Sequence of chain 1.A:
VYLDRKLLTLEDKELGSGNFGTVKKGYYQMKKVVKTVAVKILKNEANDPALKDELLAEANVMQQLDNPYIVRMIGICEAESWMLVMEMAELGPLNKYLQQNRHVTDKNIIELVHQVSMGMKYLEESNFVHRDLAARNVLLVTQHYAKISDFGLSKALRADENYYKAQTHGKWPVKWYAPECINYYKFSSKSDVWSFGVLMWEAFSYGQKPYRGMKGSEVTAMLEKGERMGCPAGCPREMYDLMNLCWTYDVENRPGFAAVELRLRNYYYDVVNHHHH

Binding-site contacts:
Ligand atom C11 contacts residue SER159 of chain 1.A at 3.5 Å.
Ligand atom C27 contacts residue PRO103 of chain 1.A at 3.6 Å (hydrophobic).
Ligand atom C13 contacts residue ASP160 of chain 1.A at 3.6 Å.
Ligand atom C2 contacts residue LEU149 of chain 1.A at 3.5 Å (hydrophobic).
Ligand atom O26 contacts residue LYS106 of chain 1.A at 3.1 Å (salt-bridge).
Ligand atom C23 contacts residue GLY102 of chain 1.A at 3.4 Å.
Ligand atom N10 contacts residue LEU149 of chain 1.A at 3.7 Å.
Ligand atom C3 contacts residue ALA99 of chain 1.A at 3.3 Å (hydrophobic).
Ligand atom C27 contacts residue LYS106 of chain 1.A at 3.7 Å.
Ligand atom C24 contacts residue GLY102 of chain 1.A at 3.4 Å.
Ligand atom C23 contacts residue GLU100 of chain 1.A at 3.5 Å.
Ligand atom N10 contacts residue ALA99 of chain 1.A at 3.3 Å (h-bond).
Ligand atom O26 contacts residue PRO103 of chain 1.A at 3.7 Å.
Ligand atom C4 contacts residue LEU25 of chain 1.A at 3.8 Å (hydrophobic).
Ligand atom N10 contacts residue ALA48 of chain 1.A at 3.4 Å.
Ligand atom C3 contacts residue MET98 of chain 1.A at 3.8 Å (hydrophobic).
Ligand atom O16 contacts residue ASP160 of chain 1.A at 3.3 Å.
Ligand atom C19 contacts residue GLY26 of chain 1.A at 3.5 Å.
Ligand atom C9 contacts residue ALA48 of chain 1.A at 3.2 Å (hydrophobic).
Ligand atom C7 contacts residue GLY102 of chain 1.A at 3.8 Å.
Ligand atom C27 contacts residue LEU25 of chain 1.A at 3.6 Å (hydrophobic).
Ligand atom C19 contacts residue SER27 of chain 1.A at 3.8 Å.
Ligand atom C14 contacts residue GLY28 of chain 1.A at 3.6 Å.
Ligand atom C9 contacts residue LEU149 of chain 1.A at 3.7 Å (hydrophobic).
Ligand atom O18 contacts residue VAL33 of chain 1.A at 3.8 Å.
Ligand atom C22 contacts residue GLY102 of chain 1.A at 3.8 Å.
Ligand atom C24 contacts residue ALA99 of chain 1.A at 3.5 Å (hydrophobic).
Ligand atom C9 contacts residue GLU97 of chain 1.A at 3.2 Å.
Ligand atom C19 contacts residue VAL33 of chain 1.A at 3.8 Å (hydrophobic).
Ligand atom N12 contacts residue ASP160 of chain 1.A at 3.7 Å.
Ligand atom C1 contacts residue LEU149 of chain 1.A at 3.3 Å (hydrophobic).
Ligand atom C11 contacts residue ASN147 of chain 1.A at 3.8 Å.
Ligand atom S8 contacts residue LEU149 of chain 1.A at 3.5 Å.
Ligand atom O25 contacts residue LYS106 of chain 1.A at 3.2 Å (salt-bridge).
Ligand atom C6 contacts residue LEU149 of chain 1.A at 3.8 Å (hydrophobic).
Ligand atom C21 contacts residue PRO103 of chain 1.A at 3.5 Å (hydrophobic).
Ligand atom N10 contacts residue GLU97 of chain 1.A at 3.7 Å.
Ligand atom N12 contacts residue SER159 of chain 1.A at 2.9 Å (h-bond).
Ligand atom C20 contacts residue PRO103 of chain 1.A at 3.6 Å (hydrophobic).
Ligand atom O16 contacts residue LYS50 of chain 1.A at 3.0 Å (salt-bridge).

This small molecule binds to this protein.
Small molecule (SMILES): COc1ccc(-c2cc3ncsc3c(O[C@H](C)[C@H]3CNC(=O)C3)n2)cc1OC